A small-molecule ligand and the protein it binds are described below.
Small molecule (SMILES): CC(=O)N[C@H]1[C@H]([C@H](O)[C@H](O)CO)O[C@@](O[C@H]2[C@@H](O)[C@@H](CO)OC(=O)[C@@H]2O)(C(=O)O)C[C@@H]1O

Binding-site contacts:
Ligand atom N5 contacts residue TRP146 of chain 2.A at 3.8 Å.
Ligand atom C1 contacts residue GLN221 of chain 2.A at 3.5 Å.
Ligand atom O1A contacts residue SER131 of chain 2.A at 3.2 Å (h-bond).
Ligand atom C1 contacts residue SER131 of chain 2.A at 4.0 Å.
Ligand atom C10 contacts residue LEU189 of chain 2.A at 3.9 Å (hydrophobic).
Ligand atom O9 contacts residue HIS178 of chain 2.A at 3.0 Å (h-bond).
Ligand atom O10 contacts residue LEU189 of chain 2.A at 2.9 Å.
Ligand atom O1B contacts residue ALA129 of chain 2.A at 4.0 Å.
Ligand atom C2 contacts residue GLN221 of chain 2.A at 3.9 Å.
Ligand atom C7 contacts residue GLU185 of chain 2.A at 3.6 Å.
Ligand atom C9 contacts residue LEU189 of chain 2.A at 3.9 Å (hydrophobic).
Ligand atom O7 contacts residue GLU185 of chain 2.A at 2.8 Å (salt-bridge).
Ligand atom C7 contacts residue TRP146 of chain 2.A at 3.8 Å (hydrophobic).
Ligand atom O9 contacts residue TYR92 of chain 2.A at 2.7 Å (h-bond).
Ligand atom O4 contacts residue ALA129 of chain 2.A at 4.0 Å.
Ligand atom C5 contacts residue GLU185 of chain 2.A at 3.8 Å.
Ligand atom O9 contacts residue GLY223 of chain 2.A at 3.9 Å.
Ligand atom C5 contacts residue ALA129 of chain 2.A at 3.8 Å (hydrophobic).
Ligand atom C8 contacts residue GLU185 of chain 2.A at 3.1 Å.
Ligand atom O3 contacts residue GLN221 of chain 2.A at 3.6 Å.
Ligand atom O1A contacts residue GLN221 of chain 2.A at 3.2 Å (h-bond).
Ligand atom O1A contacts residue THR130 of chain 2.A at 3.6 Å.
Ligand atom O1B contacts residue GLN221 of chain 2.A at 3.4 Å (h-bond).
Ligand atom C4 contacts residue ALA129 of chain 2.A at 3.4 Å (hydrophobic).
Ligand atom C6 contacts residue GLU185 of chain 2.A at 2.9 Å.
Ligand atom O8 contacts residue TYR92 of chain 2.A at 3.1 Å (h-bond).
Ligand atom C11 contacts residue GLY128 of chain 2.A at 3.9 Å.
Ligand atom O1B contacts residue THR130 of chain 2.A at 2.8 Å (h-bond).
Ligand atom C11 contacts residue TRP146 of chain 2.A at 3.8 Å (hydrophobic).
Ligand atom O7 contacts residue LEU189 of chain 2.A at 3.7 Å.
Ligand atom C1 contacts residue THR130 of chain 2.A at 3.5 Å.
Ligand atom C9 contacts residue TYR92 of chain 2.A at 3.6 Å (hydrophobic).
Ligand atom C9 contacts residue GLU185 of chain 2.A at 3.4 Å.
Ligand atom O8 contacts residue GLN221 of chain 2.A at 3.1 Å (h-bond).
Ligand atom C9 contacts residue HIS178 of chain 2.A at 3.2 Å.
Ligand atom O9 contacts residue GLU185 of chain 2.A at 3.5 Å (salt-bridge).
Ligand atom O6 contacts residue GLN221 of chain 2.A at 3.7 Å.
Ligand atom N5 contacts residue ALA129 of chain 2.A at 3.2 Å (h-bond).
Ligand atom O4 contacts residue GLN221 of chain 2.A at 3.0 Å (h-bond).
Ligand atom C4 contacts residue GLU185 of chain 2.A at 3.7 Å.

Sequence of chain 2.A:
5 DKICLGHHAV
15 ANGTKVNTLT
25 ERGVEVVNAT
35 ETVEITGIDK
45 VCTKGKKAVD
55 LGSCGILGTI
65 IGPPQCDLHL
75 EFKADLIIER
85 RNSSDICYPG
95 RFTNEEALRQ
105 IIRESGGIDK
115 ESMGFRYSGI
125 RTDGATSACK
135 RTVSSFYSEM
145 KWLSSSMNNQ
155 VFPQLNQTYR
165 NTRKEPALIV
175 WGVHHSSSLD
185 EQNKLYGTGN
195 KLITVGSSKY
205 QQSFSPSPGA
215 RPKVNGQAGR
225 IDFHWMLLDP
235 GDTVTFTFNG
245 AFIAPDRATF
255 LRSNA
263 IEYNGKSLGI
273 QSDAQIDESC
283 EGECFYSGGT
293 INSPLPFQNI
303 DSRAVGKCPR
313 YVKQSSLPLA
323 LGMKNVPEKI